Sequence of chain 1.A:
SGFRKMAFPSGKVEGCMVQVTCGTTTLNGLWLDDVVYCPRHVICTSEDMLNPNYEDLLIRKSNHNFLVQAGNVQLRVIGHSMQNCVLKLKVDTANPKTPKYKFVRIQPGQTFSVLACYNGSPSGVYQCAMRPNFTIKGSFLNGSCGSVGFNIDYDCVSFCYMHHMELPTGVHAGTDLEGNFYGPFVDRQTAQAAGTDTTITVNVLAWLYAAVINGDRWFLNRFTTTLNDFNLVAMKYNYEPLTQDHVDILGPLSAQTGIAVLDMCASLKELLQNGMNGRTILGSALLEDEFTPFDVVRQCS

Sequence of chain 1.B:
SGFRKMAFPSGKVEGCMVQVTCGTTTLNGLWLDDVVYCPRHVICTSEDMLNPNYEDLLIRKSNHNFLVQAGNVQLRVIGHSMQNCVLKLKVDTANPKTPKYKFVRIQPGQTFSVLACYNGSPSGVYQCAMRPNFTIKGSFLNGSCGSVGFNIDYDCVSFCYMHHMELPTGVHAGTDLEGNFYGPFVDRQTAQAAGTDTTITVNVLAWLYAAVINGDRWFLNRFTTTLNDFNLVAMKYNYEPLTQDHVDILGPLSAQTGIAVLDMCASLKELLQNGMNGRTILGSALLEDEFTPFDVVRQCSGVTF

The small molecule below binds the protein below.
Small molecule (SMILES): CC(C)C[C@H](NC(=O)[C@H](Cc1ccc(F)cc1)NC(=O)OCc1ccccc1)C(=O)N[C@H](/C=C1/CCOC1=O)C[C@@H]1CCCO1

Binding-site contacts:
Ligand atom C36 contacts residue PHE140 of chain 1.B at 3.1 Å (hydrophobic).
Ligand atom C42 contacts residue HIS41 of chain 1.B at 3.4 Å.
Ligand atom C36 contacts residue GLU166 of chain 1.B at 3.5 Å.
Ligand atom O45 contacts residue LEU27 of chain 1.B at 3.6 Å.
Ligand atom C33 contacts residue CYS145 of chain 1.B at 3.4 Å (hydrophobic).
Ligand atom O43 contacts residue LEU27 of chain 1.B at 3.6 Å.
Ligand atom C37 contacts residue HIS172 of chain 1.B at 3.7 Å.
Ligand atom C37 contacts residue HIS163 of chain 1.B at 3.1 Å.
Ligand atom N31 contacts residue CYS145 of chain 1.B at 2.8 Å (h-bond).
Ligand atom F15 contacts residue ASN142 of chain 1.B at 3.6 Å.
Ligand atom O45 contacts residue CYS145 of chain 1.B at 3.2 Å (h-bond).
Ligand atom C07 contacts residue GLN189 of chain 1.B at 3.7 Å.
Ligand atom C35 contacts residue ASN142 of chain 1.B at 3.6 Å.
Ligand atom O38 contacts residue GLU166 of chain 1.B at 3.4 Å (salt-bridge).
Ligand atom O08 contacts residue MET165 of chain 1.B at 3.4 Å.
Ligand atom O38 contacts residue MET165 of chain 1.B at 3.6 Å.
Ligand atom O45 contacts residue SER144 of chain 1.B at 3.4 Å (h-bond).
Ligand atom C32 contacts residue CYS145 of chain 1.B at 3.2 Å (hydrophobic).
Ligand atom C44 contacts residue CYS145 of chain 1.B at 3.5 Å (hydrophobic).
Ligand atom C35 contacts residue LEU141 of chain 1.B at 3.6 Å (hydrophobic).
Ligand atom C41 contacts residue HIS41 of chain 1.B at 3.4 Å.
Ligand atom C04 contacts residue MET49 of chain 1.B at 3.7 Å (hydrophobic).
Ligand atom C36 contacts residue LEU141 of chain 1.B at 3.7 Å (hydrophobic).
Ligand atom N31 contacts residue HIS164 of chain 1.B at 3.1 Å (h-bond).
Ligand atom C22 contacts residue THR190 of chain 1.B at 2.8 Å.
Ligand atom C37 contacts residue GLU166 of chain 1.B at 3.6 Å.
Ligand atom C39 contacts residue CYS145 of chain 1.B at 2.8 Å (hydrophobic).
Ligand atom C37 contacts residue PHE140 of chain 1.B at 3.4 Å (hydrophobic).
Ligand atom C09 contacts residue GLN189 of chain 1.B at 3.5 Å.
Ligand atom O45 contacts residue GLY143 of chain 1.B at 2.9 Å.
Ligand atom C40 contacts residue CYS145 of chain 1.B at 3.4 Å (hydrophobic).
Ligand atom C23 contacts residue THR190 of chain 1.B at 3.3 Å.
Ligand atom C10 contacts residue GLU166 of chain 1.B at 3.3 Å.
Ligand atom O08 contacts residue GLU166 of chain 1.B at 3.2 Å (salt-bridge).
Ligand atom O38 contacts residue HIS163 of chain 1.B at 3.0 Å (h-bond).
Ligand atom O20 contacts residue GLN189 of chain 1.B at 3.6 Å (h-bond).
Ligand atom C03 contacts residue MET49 of chain 1.B at 3.2 Å (hydrophobic).
Ligand atom C05 contacts residue HIS164 of chain 1.B at 3.6 Å.
Ligand atom N06 contacts residue GLN189 of chain 1.B at 3.1 Å (h-bond).
Ligand atom N18 contacts residue GLU166 of chain 1.B at 3.0 Å (salt-bridge).